Sequence of chain 58.E:
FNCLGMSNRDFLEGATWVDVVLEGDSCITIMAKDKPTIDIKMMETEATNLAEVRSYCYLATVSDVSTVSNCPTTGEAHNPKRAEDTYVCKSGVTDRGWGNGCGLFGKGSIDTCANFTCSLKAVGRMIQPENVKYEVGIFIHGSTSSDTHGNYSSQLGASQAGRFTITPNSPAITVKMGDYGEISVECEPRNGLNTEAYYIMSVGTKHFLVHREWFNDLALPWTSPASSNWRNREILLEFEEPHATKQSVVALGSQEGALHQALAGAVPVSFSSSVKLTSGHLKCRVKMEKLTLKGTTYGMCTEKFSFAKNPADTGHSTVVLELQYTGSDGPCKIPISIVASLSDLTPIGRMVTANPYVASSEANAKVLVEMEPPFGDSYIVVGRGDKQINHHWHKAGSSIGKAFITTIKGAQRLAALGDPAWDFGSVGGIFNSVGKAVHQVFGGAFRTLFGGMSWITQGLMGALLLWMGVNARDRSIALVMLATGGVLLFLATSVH

Binding-site contacts:
Ligand atom C2 contacts residue ASN154 of chain 58.E at 2.5 Å.
Ligand atom C4 contacts residue ASN154 of chain 58.E at 4.2 Å.
Ligand atom C1 contacts residue SER156 of chain 58.E at 4.5 Å.
Ligand atom C1 contacts residue ASN154 of chain 58.E at 1.4 Å.
Ligand atom O7 contacts residue ASN154 of chain 58.E at 4.0 Å.
Ligand atom C5 contacts residue ASN154 of chain 58.E at 3.6 Å.
Ligand atom C7 contacts residue ASN154 of chain 58.E at 3.6 Å.
Ligand atom N2 contacts residue ASN154 of chain 58.E at 2.9 Å (h-bond).
Ligand atom O5 contacts residue SER157 of chain 58.E at 3.9 Å.
Ligand atom C3 contacts residue ASN154 of chain 58.E at 3.8 Å.
Ligand atom C8 contacts residue ASN154 of chain 58.E at 4.0 Å.
Ligand atom O5 contacts residue ASN154 of chain 58.E at 2.4 Å (h-bond).
Ligand atom C1 contacts residue SER157 of chain 58.E at 4.2 Å.

This small molecule binds to this protein.
Small molecule (SMILES): CC(=O)N[C@@H]1[C@@H](O)[C@H](O)[C@@H](CO)O[C@H]1O